Sequence of chain 1.A:
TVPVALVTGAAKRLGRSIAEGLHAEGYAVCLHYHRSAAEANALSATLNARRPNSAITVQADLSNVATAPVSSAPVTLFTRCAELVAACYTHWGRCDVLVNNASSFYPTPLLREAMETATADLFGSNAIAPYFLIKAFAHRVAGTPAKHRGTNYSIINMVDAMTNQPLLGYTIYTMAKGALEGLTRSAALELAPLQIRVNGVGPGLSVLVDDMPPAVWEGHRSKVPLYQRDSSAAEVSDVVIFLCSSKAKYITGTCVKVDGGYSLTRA

Binding-site contacts:
Ligand atom NA2 contacts residue SER114 of chain 1.A at 2.8 Å (h-bond).
Ligand atom NA4 contacts residue NDP1 of chain 1.C at 3.4 Å.
Ligand atom NA4 contacts residue TYR197 of chain 1.A at 3.0 Å (h-bond).
Ligand atom CM contacts residue EDO1 of chain 1.F at 3.5 Å.
Ligand atom C4A contacts residue NDP1 of chain 1.C at 3.7 Å.
Ligand atom OE1 contacts residue PRO118 of chain 1.A at 3.6 Å.
Ligand atom C6 contacts residue NDP1 of chain 1.C at 3.6 Å.
Ligand atom C4 contacts residue PHE116 of chain 1.A at 3.7 Å (hydrophobic).
Ligand atom N8 contacts residue ASP235 of chain 1.A at 3.1 Å (salt-bridge).
Ligand atom N8 contacts residue NDP1 of chain 1.C at 3.6 Å (h-bond).
Ligand atom N3 contacts residue TYR197 of chain 1.A at 3.7 Å.
Ligand atom C4 contacts residue TYR197 of chain 1.A at 3.7 Å (hydrophobic).
Ligand atom C16 contacts residue LEU191 of chain 1.A at 3.4 Å (hydrophobic).
Ligand atom N1 contacts residue NDP1 of chain 1.C at 2.6 Å (h-bond).
Ligand atom CM contacts residue LEU229 of chain 1.A at 3.3 Å (hydrophobic).
Ligand atom C14 contacts residue MET236 of chain 1.A at 3.6 Å (hydrophobic).
Ligand atom N5 contacts residue NDP1 of chain 1.C at 3.4 Å.
Ligand atom C9 contacts residue NDP1 of chain 1.C at 3.7 Å.
Ligand atom N8 contacts residue ARG20 of chain 1.A at 3.7 Å.
Ligand atom C9 contacts residue LEU232 of chain 1.A at 3.5 Å (hydrophobic).
Ligand atom N3 contacts residue PHE116 of chain 1.A at 3.7 Å.
Ligand atom C7 contacts residue ASP235 of chain 1.A at 2.6 Å.
Ligand atom OE1 contacts residue TYR194 of chain 1.A at 3.4 Å.
Ligand atom C4 contacts residue NDP1 of chain 1.C at 3.6 Å.
Ligand atom O2 contacts residue TYR194 of chain 1.A at 3.7 Å.
Ligand atom CA contacts residue TYR194 of chain 1.A at 3.0 Å (hydrophobic).
Ligand atom N3 contacts residue NDP1 of chain 1.C at 2.8 Å (h-bond).
Ligand atom NA2 contacts residue NDP1 of chain 1.C at 3.1 Å (h-bond).
Ligand atom C2 contacts residue PHE116 of chain 1.A at 3.5 Å (hydrophobic).
Ligand atom C12 contacts residue MET236 of chain 1.A at 3.7 Å (hydrophobic).
Ligand atom N5 contacts residue PHE116 of chain 1.A at 3.6 Å.
Ligand atom N contacts residue TYR194 of chain 1.A at 3.4 Å (h-bond).
Ligand atom C2 contacts residue NDP1 of chain 1.C at 3.3 Å.
Ligand atom C13 contacts residue MET236 of chain 1.A at 3.5 Å (hydrophobic).
Ligand atom C8A contacts residue NDP1 of chain 1.C at 3.5 Å.
Ligand atom N5 contacts residue EDO1 of chain 1.F at 3.7 Å.
Ligand atom NA2 contacts residue PHE116 of chain 1.A at 3.7 Å.
Ligand atom NA4 contacts residue EDO1 of chain 1.F at 2.9 Å (h-bond).
Ligand atom C4A contacts residue PHE116 of chain 1.A at 3.6 Å (hydrophobic).
Ligand atom C8A contacts residue PHE116 of chain 1.A at 3.5 Å (hydrophobic).

The small molecule below binds the protein below.
Small molecule (SMILES): CN(Cc1cnc2nc(N)nc(N)c2n1)c1ccc(C(=O)N[C@@H](CCC(=O)O)C(=O)O)cc1